Binding-site contacts:
Ligand atom O1B contacts residue GLN419 of chain 1.D at 3.2 Å.
Ligand atom O2B contacts residue GLN419 of chain 1.D at 3.0 Å (h-bond).
Ligand atom N9 contacts residue DG13 of chain 1.F at 3.6 Å.
Ligand atom C6 contacts residue DG13 of chain 1.F at 3.2 Å.
Ligand atom O1A contacts residue DG13 of chain 1.F at 3.2 Å.
Ligand atom C8 contacts residue DG13 of chain 1.F at 3.5 Å.
Ligand atom O4' contacts residue DG13 of chain 1.F at 3.5 Å.
Ligand atom O2A contacts residue ASP618 of chain 1.D at 2.8 Å (salt-bridge).
Ligand atom O1G contacts residue GLN419 of chain 1.D at 2.5 Å (h-bond).
Ligand atom C2' contacts residue TYR473 of chain 1.D at 3.4 Å (hydrophobic).
Ligand atom O3B contacts residue GLN419 of chain 1.D at 3.0 Å (h-bond).
Ligand atom PA contacts residue GLN466 of chain 1.D at 3.6 Å.
Ligand atom O6 contacts residue DG13 of chain 1.F at 3.1 Å (h-bond).
Ligand atom O3A contacts residue GLN466 of chain 1.D at 2.5 Å (h-bond).
Ligand atom C4' contacts residue GLU421 of chain 1.D at 3.4 Å.
Ligand atom O5' contacts residue DG13 of chain 1.F at 3.5 Å.
Ligand atom C4 contacts residue DG13 of chain 1.F at 3.4 Å.
Ligand atom C1' contacts residue GLU421 of chain 1.D at 3.4 Å.
Ligand atom O2G contacts residue ARG465 of chain 1.D at 2.6 Å (salt-bridge).
Ligand atom N2 contacts residue TYR473 of chain 1.D at 3.5 Å.
Ligand atom C3' contacts residue TYR473 of chain 1.D at 3.5 Å (hydrophobic).
Ligand atom C5' contacts residue DG13 of chain 1.F at 3.5 Å.
Ligand atom O3B contacts residue GLN466 of chain 1.D at 3.6 Å (h-bond).
Ligand atom O2A contacts residue MG1 of chain 1.J at 2.1 Å.
Ligand atom PA contacts residue MG1 of chain 1.J at 3.3 Å.
Ligand atom PG contacts residue MG1 of chain 1.J at 3.4 Å.
Ligand atom O2G contacts residue GLN466 of chain 1.D at 3.2 Å (h-bond).
Ligand atom C3' contacts residue GLU421 of chain 1.D at 3.5 Å.
Ligand atom O4' contacts residue GLU421 of chain 1.D at 3.4 Å (salt-bridge).
Ligand atom C2' contacts residue GLU421 of chain 1.D at 3.2 Å.
Ligand atom O3G contacts residue MG1 of chain 1.J at 2.2 Å.
Ligand atom PG contacts residue GLN419 of chain 1.D at 3.3 Å.
Ligand atom N7 contacts residue DG13 of chain 1.F at 3.3 Å.
Ligand atom C5 contacts residue DG13 of chain 1.F at 3.2 Å.
Ligand atom O3A contacts residue MG1 of chain 1.J at 3.6 Å.
Ligand atom O2B contacts residue ASP618 of chain 1.D at 3.5 Å (salt-bridge).
Ligand atom O2B contacts residue MG1 of chain 1.J at 2.1 Å.
Ligand atom PB contacts residue MG1 of chain 1.J at 3.3 Å.
Ligand atom O1A contacts residue GLN466 of chain 1.D at 3.3 Å (h-bond).
Ligand atom O1B contacts residue TYR473 of chain 1.D at 3.2 Å (h-bond).

Sequence of chain 1.D:
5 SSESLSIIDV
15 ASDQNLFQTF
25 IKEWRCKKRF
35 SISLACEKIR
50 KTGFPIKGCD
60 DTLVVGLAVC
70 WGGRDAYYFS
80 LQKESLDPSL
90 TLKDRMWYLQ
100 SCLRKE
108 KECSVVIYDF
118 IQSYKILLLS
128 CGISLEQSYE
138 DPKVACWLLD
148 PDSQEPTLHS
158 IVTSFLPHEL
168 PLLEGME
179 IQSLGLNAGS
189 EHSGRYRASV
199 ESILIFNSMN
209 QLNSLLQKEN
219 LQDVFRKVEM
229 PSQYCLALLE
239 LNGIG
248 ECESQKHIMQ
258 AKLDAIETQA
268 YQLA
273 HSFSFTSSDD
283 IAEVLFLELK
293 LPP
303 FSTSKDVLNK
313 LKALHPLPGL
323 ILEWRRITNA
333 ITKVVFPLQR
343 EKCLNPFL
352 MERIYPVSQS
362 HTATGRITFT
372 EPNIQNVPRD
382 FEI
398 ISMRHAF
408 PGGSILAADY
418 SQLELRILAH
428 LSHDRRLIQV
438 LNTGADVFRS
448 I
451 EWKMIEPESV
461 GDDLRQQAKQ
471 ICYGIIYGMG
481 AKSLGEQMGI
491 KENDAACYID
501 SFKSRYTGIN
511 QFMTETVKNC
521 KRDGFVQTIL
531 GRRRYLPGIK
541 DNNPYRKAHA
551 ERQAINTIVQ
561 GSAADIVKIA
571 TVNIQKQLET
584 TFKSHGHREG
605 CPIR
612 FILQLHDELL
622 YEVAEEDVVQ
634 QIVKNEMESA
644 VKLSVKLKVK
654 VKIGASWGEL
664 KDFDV

This small molecule binds to this protein.
Small molecule (SMILES): Nc1nc2c(ncn2[C@H]2CC[C@@H](CO[P](=O)(O)O[P](=O)(O)OP(=O)(O)O)O2)c(=O)[nH]1